Sequence of chain 1.A:
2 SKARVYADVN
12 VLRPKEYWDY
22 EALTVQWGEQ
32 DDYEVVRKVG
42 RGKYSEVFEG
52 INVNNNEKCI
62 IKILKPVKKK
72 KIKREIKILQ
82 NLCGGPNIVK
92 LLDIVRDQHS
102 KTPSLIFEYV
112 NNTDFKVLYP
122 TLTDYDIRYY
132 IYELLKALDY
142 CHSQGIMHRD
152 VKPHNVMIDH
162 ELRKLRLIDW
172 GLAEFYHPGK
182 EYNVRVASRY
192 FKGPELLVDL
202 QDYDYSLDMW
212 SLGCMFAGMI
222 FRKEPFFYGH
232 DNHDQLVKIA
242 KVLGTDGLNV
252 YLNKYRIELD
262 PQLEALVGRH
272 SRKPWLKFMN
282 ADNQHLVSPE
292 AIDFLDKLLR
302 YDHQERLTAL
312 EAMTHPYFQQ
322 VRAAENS

A protein and the small-molecule ligand that binds it are described below.
Small molecule (SMILES): O=C(O)c1ccc(/C=N/N=C2c3ccccc3-c3ccccc32)cc1

Binding-site contacts:
Ligand atom C12 contacts residue ASN113 of chain 1.A at 3.8 Å.
Ligand atom C06 contacts residue VAL90 of chain 1.A at 3.7 Å (hydrophobic).
Ligand atom C15 contacts residue ARG38 of chain 1.A at 3.8 Å.
Ligand atom C07 contacts residue ILE61 of chain 1.A at 3.8 Å (hydrophobic).
Ligand atom N09 contacts residue VAL48 of chain 1.A at 3.9 Å.
Ligand atom C24 contacts residue ILE169 of chain 1.A at 3.6 Å (hydrophobic).
Ligand atom O01 contacts residue ASP170 of chain 1.A at 2.9 Å (salt-bridge).
Ligand atom N10 contacts residue ILE61 of chain 1.A at 3.5 Å.
Ligand atom C02 contacts residue ASP170 of chain 1.A at 3.3 Å.
Ligand atom C24 contacts residue VAL48 of chain 1.A at 3.8 Å (hydrophobic).
Ligand atom C23 contacts residue VAL40 of chain 1.A at 3.6 Å (hydrophobic).
Ligand atom C17 contacts residue ASN113 of chain 1.A at 3.8 Å.
Ligand atom O01 contacts residue PHE108 of chain 1.A at 3.5 Å.
Ligand atom C14 contacts residue ASN113 of chain 1.A at 3.5 Å.
Ligand atom C14 contacts residue VAL111 of chain 1.A at 3.6 Å (hydrophobic).
Ligand atom C17 contacts residue VAL40 of chain 1.A at 3.9 Å (hydrophobic).
Ligand atom C25 contacts residue ILE169 of chain 1.A at 3.5 Å (hydrophobic).
Ligand atom C13 contacts residue ASN113 of chain 1.A at 3.9 Å.
Ligand atom N09 contacts residue ILE61 of chain 1.A at 3.8 Å.
Ligand atom N10 contacts residue MET158 of chain 1.A at 3.8 Å.
Ligand atom C05 contacts residue ILE169 of chain 1.A at 3.7 Å (hydrophobic).
Ligand atom C08 contacts residue ILE61 of chain 1.A at 3.6 Å (hydrophobic).
Ligand atom C13 contacts residue TYR110 of chain 1.A at 3.8 Å (hydrophobic).
Ligand atom C19 contacts residue VAL40 of chain 1.A at 3.2 Å (hydrophobic).
Ligand atom C15 contacts residue ASN113 of chain 1.A at 3.8 Å.
Ligand atom C18 contacts residue VAL40 of chain 1.A at 3.8 Å (hydrophobic).
Ligand atom C14 contacts residue TYR110 of chain 1.A at 3.1 Å (hydrophobic).
Ligand atom C13 contacts residue VAL111 of chain 1.A at 3.3 Å (hydrophobic).
Ligand atom C11 contacts residue VAL40 of chain 1.A at 3.7 Å (hydrophobic).
Ligand atom O01 contacts residue VAL90 of chain 1.A at 3.8 Å.
Ligand atom O03 contacts residue LYS63 of chain 1.A at 2.6 Å (salt-bridge).
Ligand atom N09 contacts residue MET158 of chain 1.A at 3.6 Å.
Ligand atom C20 contacts residue VAL40 of chain 1.A at 3.2 Å (hydrophobic).
Ligand atom C02 contacts residue LYS63 of chain 1.A at 3.6 Å.
Ligand atom C05 contacts residue PHE108 of chain 1.A at 3.8 Å (hydrophobic).
Ligand atom C06 contacts residue ILE169 of chain 1.A at 3.8 Å (hydrophobic).
Ligand atom C05 contacts residue VAL90 of chain 1.A at 3.6 Å (hydrophobic).
Ligand atom O03 contacts residue ASP170 of chain 1.A at 3.3 Å.
Ligand atom C04 contacts residue ILE169 of chain 1.A at 3.8 Å (hydrophobic).
Ligand atom O01 contacts residue ILE169 of chain 1.A at 3.8 Å.